Binding-site contacts:
Ligand atom NAP contacts residue TRP543 of chain 2.R at 3.7 Å.
Ligand atom C5 contacts residue TRP543 of chain 2.R at 3.8 Å (hydrophobic).
Ligand atom OAF contacts residue TRP543 of chain 2.R at 3.5 Å.
Ligand atom CAK contacts residue VAL148 of chain 2.Q at 3.6 Å (hydrophobic).
Ligand atom OAR contacts residue PHE158 of chain 2.Q at 3.7 Å.
Ligand atom CAA contacts residue GLY73 of chain 2.Q at 3.6 Å.
Ligand atom OAE contacts residue VAL148 of chain 2.Q at 3.9 Å.
Ligand atom CAA contacts residue GLN159 of chain 2.Q at 3.7 Å.
Ligand atom CAB contacts residue VAL540 of chain 2.R at 3.7 Å (hydrophobic).
Ligand atom C4 contacts residue TRP543 of chain 2.R at 3.8 Å (hydrophobic).
Ligand atom OAE contacts residue ALA74 of chain 2.Q at 3.2 Å.
Ligand atom CAJ contacts residue PRO149 of chain 2.Q at 3.8 Å (hydrophobic).
Ligand atom NAQ contacts residue TRP543 of chain 2.R at 3.5 Å.
Ligand atom C4 contacts residue ARG337 of chain 2.R at 3.2 Å.
Ligand atom CAH contacts residue ARG337 of chain 2.R at 3.7 Å.
Ligand atom C2 contacts residue TRP543 of chain 2.R at 3.5 Å (hydrophobic).
Ligand atom CAI contacts residue ASP336 of chain 2.R at 3.1 Å.
Ligand atom CAA contacts residue PHE158 of chain 2.Q at 3.6 Å (hydrophobic).
Ligand atom CAI contacts residue ALA157 of chain 2.Q at 3.8 Å (hydrophobic).
Ligand atom CAW contacts residue PRO149 of chain 2.Q at 3.6 Å (hydrophobic).
Ligand atom CAU contacts residue TRP543 of chain 2.R at 3.5 Å (hydrophobic).
Ligand atom CAH contacts residue ASP336 of chain 2.R at 3.7 Å.
Ligand atom OAF contacts residue LYS208 of chain 2.Q at 3.3 Å (salt-bridge).
Ligand atom OAG contacts residue ARG337 of chain 2.R at 3.4 Å (salt-bridge).
Ligand atom OAR contacts residue ARG337 of chain 2.R at 3.6 Å.
Ligand atom NAP contacts residue GLY73 of chain 2.Q at 3.2 Å (h-bond).
Ligand atom CAM contacts residue PRO149 of chain 2.Q at 3.8 Å (hydrophobic).
Ligand atom CAK contacts residue PHE158 of chain 2.Q at 3.6 Å (hydrophobic).
Ligand atom NAP contacts residue LEU76 of chain 2.Q at 3.8 Å.
Ligand atom CAJ contacts residue ARG337 of chain 2.R at 3.8 Å.
Ligand atom N1 contacts residue TRP543 of chain 2.R at 3.6 Å.
Ligand atom OAT contacts residue ARG337 of chain 2.R at 2.4 Å (salt-bridge).
Ligand atom C6 contacts residue TRP543 of chain 2.R at 3.6 Å (hydrophobic).
Ligand atom N3 contacts residue TRP543 of chain 2.R at 3.7 Å.
Ligand atom OAD contacts residue TRP543 of chain 2.R at 3.7 Å.
Ligand atom CAB contacts residue GLY73 of chain 2.Q at 3.8 Å.
Ligand atom OAD contacts residue LYS208 of chain 2.Q at 3.0 Å (salt-bridge).
Ligand atom CAI contacts residue ARG337 of chain 2.R at 3.9 Å.
Ligand atom N3 contacts residue ARG337 of chain 2.R at 3.3 Å (salt-bridge).
Ligand atom CAC contacts residue ARG337 of chain 2.R at 3.4 Å.

Sequence of chain 2.Q:
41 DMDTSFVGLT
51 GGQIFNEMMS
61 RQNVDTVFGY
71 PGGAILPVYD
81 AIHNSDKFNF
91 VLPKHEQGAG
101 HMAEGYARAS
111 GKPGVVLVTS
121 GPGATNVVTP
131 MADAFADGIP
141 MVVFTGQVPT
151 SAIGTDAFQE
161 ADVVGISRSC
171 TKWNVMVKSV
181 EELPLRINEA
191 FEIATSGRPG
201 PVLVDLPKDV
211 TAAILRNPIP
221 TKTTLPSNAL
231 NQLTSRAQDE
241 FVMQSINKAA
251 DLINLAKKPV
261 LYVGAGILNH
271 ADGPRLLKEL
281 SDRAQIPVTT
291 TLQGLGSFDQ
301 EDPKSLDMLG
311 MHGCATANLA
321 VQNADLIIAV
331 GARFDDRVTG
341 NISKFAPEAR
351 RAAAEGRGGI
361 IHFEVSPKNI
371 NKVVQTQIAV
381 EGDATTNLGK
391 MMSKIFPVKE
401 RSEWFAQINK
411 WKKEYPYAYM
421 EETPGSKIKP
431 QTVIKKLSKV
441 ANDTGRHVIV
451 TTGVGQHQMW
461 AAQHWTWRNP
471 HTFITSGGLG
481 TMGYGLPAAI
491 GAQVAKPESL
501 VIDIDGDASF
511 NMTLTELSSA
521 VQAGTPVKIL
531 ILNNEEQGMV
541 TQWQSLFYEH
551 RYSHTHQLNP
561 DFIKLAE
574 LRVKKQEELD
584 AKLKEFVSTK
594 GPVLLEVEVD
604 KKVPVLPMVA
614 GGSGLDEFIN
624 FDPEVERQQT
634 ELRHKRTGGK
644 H

The protein below binds the small molecule below.
Small molecule (SMILES): COC(=O)c1ccccc1CS(=O)(=O)NC(=O)Nc1nc(OC)cc(OC)n1

Sequence of chain 2.R:
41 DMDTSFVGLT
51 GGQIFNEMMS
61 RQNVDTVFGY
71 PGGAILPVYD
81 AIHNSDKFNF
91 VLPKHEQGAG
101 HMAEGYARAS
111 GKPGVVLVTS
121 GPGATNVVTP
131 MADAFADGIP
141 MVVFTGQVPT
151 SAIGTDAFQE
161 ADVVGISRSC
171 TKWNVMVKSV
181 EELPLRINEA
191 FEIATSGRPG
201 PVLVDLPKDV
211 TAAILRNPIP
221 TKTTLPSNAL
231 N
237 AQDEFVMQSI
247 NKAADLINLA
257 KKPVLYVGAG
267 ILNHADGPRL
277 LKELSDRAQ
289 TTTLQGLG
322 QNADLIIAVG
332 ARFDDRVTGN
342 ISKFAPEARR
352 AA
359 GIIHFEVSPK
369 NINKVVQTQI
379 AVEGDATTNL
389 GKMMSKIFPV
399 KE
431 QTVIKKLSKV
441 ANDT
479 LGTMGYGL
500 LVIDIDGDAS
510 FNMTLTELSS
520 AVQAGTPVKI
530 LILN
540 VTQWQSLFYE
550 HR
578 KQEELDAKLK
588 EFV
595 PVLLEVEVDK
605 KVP